Sequence of chain 1.J:
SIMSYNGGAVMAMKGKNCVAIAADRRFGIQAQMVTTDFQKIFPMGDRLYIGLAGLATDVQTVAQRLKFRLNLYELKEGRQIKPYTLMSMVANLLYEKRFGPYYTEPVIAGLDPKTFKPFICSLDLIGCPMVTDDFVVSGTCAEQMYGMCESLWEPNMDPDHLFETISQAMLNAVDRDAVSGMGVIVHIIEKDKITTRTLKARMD

Binding-site contacts:
Ligand atom C58 contacts residue THR1 of chain 1.I at 2.9 Å.
Ligand atom O9 contacts residue GLU105 of chain 1.J at 3.3 Å (salt-bridge).
Ligand atom C28 contacts residue THR21 of chain 1.I at 3.5 Å.
Ligand atom N41 contacts residue GLY47 of chain 1.I at 2.9 Å (h-bond).
Ligand atom C51 contacts residue GLY168 of chain 1.I at 3.6 Å.
Ligand atom C7 contacts residue GLU105 of chain 1.J at 2.8 Å.
Ligand atom C45 contacts residue ALA49 of chain 1.I at 3.5 Å (hydrophobic).
Ligand atom O29 contacts residue ALA49 of chain 1.I at 3.5 Å (h-bond).
Ligand atom C46 contacts residue THR52 of chain 1.I at 3.6 Å.
Ligand atom C58 contacts residue LYS33 of chain 1.I at 3.5 Å.
Ligand atom C20 contacts residue ASP124 of chain 1.J at 3.4 Å.
Ligand atom O48 contacts residue THR1 of chain 1.I at 2.2 Å (h-bond).
Ligand atom O40 contacts residue THR21 of chain 1.I at 3.3 Å (h-bond).
Ligand atom C59 contacts residue THR1 of chain 1.I at 2.3 Å.
Ligand atom C11 contacts residue ASP124 of chain 1.J at 3.2 Å.
Ligand atom C27 contacts residue ALA27 of chain 1.I at 3.4 Å (hydrophobic).
Ligand atom C8 contacts residue GLU105 of chain 1.J at 3.4 Å.
Ligand atom C58 contacts residue ARG19 of chain 1.I at 2.7 Å.
Ligand atom O48 contacts residue GLY47 of chain 1.I at 3.5 Å (h-bond).
Ligand atom O40 contacts residue ALA20 of chain 1.I at 3.5 Å.
Ligand atom C24 contacts residue ASP124 of chain 1.J at 3.6 Å.
Ligand atom N30 contacts residue THR21 of chain 1.I at 2.7 Å (h-bond).
Ligand atom C39 contacts residue GLY47 of chain 1.I at 3.5 Å.
Ligand atom C59 contacts residue GLY168 of chain 1.I at 3.5 Å.
Ligand atom O60 contacts residue THR21 of chain 1.I at 3.2 Å (h-bond).
Ligand atom C46 contacts residue GLY45 of chain 1.I at 2.9 Å.
Ligand atom O9 contacts residue ASP124 of chain 1.J at 2.8 Å (salt-bridge).
Ligand atom C13 contacts residue LEU125 of chain 1.J at 3.4 Å (hydrophobic).
Ligand atom N41 contacts residue THR1 of chain 1.I at 3.4 Å (h-bond).
Ligand atom N22 contacts residue ASP124 of chain 1.J at 2.8 Å (salt-bridge).
Ligand atom C23 contacts residue THR21 of chain 1.I at 3.5 Å.
Ligand atom C47 contacts residue THR1 of chain 1.I at 1.6 Å.
Ligand atom C51 contacts residue THR1 of chain 1.I at 1.7 Å.
Ligand atom C44 contacts residue THR1 of chain 1.I at 3.3 Å.
Ligand atom O21 contacts residue GLU22 of chain 1.I at 3.6 Å.
Ligand atom C58 contacts residue GLY168 of chain 1.I at 3.2 Å.
Ligand atom C42 contacts residue THR1 of chain 1.I at 2.1 Å.
Ligand atom C43 contacts residue GLY47 of chain 1.I at 3.5 Å.
Ligand atom C31 contacts residue GLY47 of chain 1.I at 3.4 Å.
Ligand atom C43 contacts residue THR1 of chain 1.I at 2.1 Å.

Sequence of chain 1.I:
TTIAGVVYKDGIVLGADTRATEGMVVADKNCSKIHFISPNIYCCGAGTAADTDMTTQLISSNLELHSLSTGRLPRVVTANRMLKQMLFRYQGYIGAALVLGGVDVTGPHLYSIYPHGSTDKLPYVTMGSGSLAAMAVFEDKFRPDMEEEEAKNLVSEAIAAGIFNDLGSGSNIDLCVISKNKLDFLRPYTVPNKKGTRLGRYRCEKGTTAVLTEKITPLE

A protein and the small-molecule ligand that binds it are described below.
Small molecule (SMILES): CC(C)C[C@H](NC(=O)[C@H](CCc1ccccc1)NC(=O)CN1CCOCC1)C(=O)N[C@@H](Cc1ccccc1)C(=O)N[C@@H](CC(C)C)[C@@H](O)[C@H](C)CO